Sequence of chain 5.A:
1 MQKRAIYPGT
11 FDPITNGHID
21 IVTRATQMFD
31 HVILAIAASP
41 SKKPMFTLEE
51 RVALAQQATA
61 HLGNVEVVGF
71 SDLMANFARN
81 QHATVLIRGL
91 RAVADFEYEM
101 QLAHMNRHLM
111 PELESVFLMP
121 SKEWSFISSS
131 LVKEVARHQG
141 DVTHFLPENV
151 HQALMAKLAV

Binding-site contacts:
Ligand atom C7 contacts residue GLU134 of chain 5.A at 3.8 Å.
Ligand atom C15 contacts residue VAL135 of chain 5.A at 3.7 Å (hydrophobic).
Ligand atom C4 contacts residue PHE70 of chain 10.A at 3.7 Å (hydrophobic).
Ligand atom C9 contacts residue HIS138 of chain 5.A at 3.5 Å.
Ligand atom C16 contacts residue LEU102 of chain 10.A at 3.7 Å (hydrophobic).
Ligand atom C10 contacts residue ASP72 of chain 10.A at 3.7 Å.
Ligand atom O1 contacts residue ARG88 of chain 10.A at 2.9 Å (salt-bridge).
Ligand atom C12 contacts residue GLU134 of chain 5.A at 3.8 Å.
Ligand atom C15 contacts residue MET105 of chain 10.A at 3.8 Å (hydrophobic).
Ligand atom C17 contacts residue MET74 of chain 10.A at 3.8 Å (hydrophobic).
Ligand atom C2 contacts residue MET74 of chain 10.A at 3.7 Å (hydrophobic).
Ligand atom C11 contacts residue ASP72 of chain 10.A at 3.9 Å.
Ligand atom C14 contacts residue LEU102 of chain 10.A at 3.7 Å (hydrophobic).
Ligand atom C2 contacts residue GLY9 of chain 10.A at 3.7 Å.
Ligand atom O2 contacts residue ASN106 of chain 10.A at 2.6 Å (h-bond).
Ligand atom O2 contacts residue LEU73 of chain 10.A at 3.7 Å.
Ligand atom C10 contacts residue HIS138 of chain 5.A at 3.7 Å.
Ligand atom C13 contacts residue GLU134 of chain 5.A at 3.7 Å.
Ligand atom N1 contacts residue LEU73 of chain 10.A at 3.4 Å.
Ligand atom N1 contacts residue MET74 of chain 10.A at 2.9 Å (h-bond).
Ligand atom O contacts residue TYR98 of chain 10.A at 3.9 Å.
Ligand atom C3 contacts residue GLY9 of chain 10.A at 3.7 Å.
Ligand atom O2 contacts residue ALA75 of chain 10.A at 3.1 Å (h-bond).
Ligand atom C4 contacts residue ALA37 of chain 10.A at 3.7 Å (hydrophobic).
Ligand atom C15 contacts residue LEU102 of chain 10.A at 3.4 Å (hydrophobic).
Ligand atom C6 contacts residue MET74 of chain 10.A at 3.6 Å (hydrophobic).
Ligand atom O2 contacts residue MET74 of chain 10.A at 3.2 Å.
Ligand atom C3 contacts residue PHE70 of chain 10.A at 3.8 Å (hydrophobic).
Ligand atom C18 contacts residue MET74 of chain 10.A at 3.8 Å (hydrophobic).
Ligand atom C1 contacts residue MET74 of chain 10.A at 3.5 Å (hydrophobic).
Ligand atom C18 contacts residue LEU73 of chain 10.A at 3.5 Å (hydrophobic).
Ligand atom C contacts residue ARG88 of chain 10.A at 3.8 Å.
Ligand atom C contacts residue MET74 of chain 10.A at 3.9 Å (hydrophobic).
Ligand atom C17 contacts residue LEU73 of chain 10.A at 3.8 Å (hydrophobic).
Ligand atom C16 contacts residue LEU109 of chain 10.A at 3.9 Å (hydrophobic).
Ligand atom C17 contacts residue ASN106 of chain 10.A at 3.3 Å.
Ligand atom C16 contacts residue MET105 of chain 10.A at 3.9 Å (hydrophobic).
Ligand atom N contacts residue GLU134 of chain 5.A at 2.8 Å (salt-bridge).
Ligand atom C16 contacts residue ASN106 of chain 10.A at 3.3 Å.
Ligand atom C13 contacts residue LEU73 of chain 10.A at 3.8 Å (hydrophobic).

This small molecule binds to this protein.
Small molecule (SMILES): O=C(O)c1cccc([C@H]2CCC[C@@H]2c2nc3cccc(O)c3[nH]2)c1

Sequence of chain 10.A:
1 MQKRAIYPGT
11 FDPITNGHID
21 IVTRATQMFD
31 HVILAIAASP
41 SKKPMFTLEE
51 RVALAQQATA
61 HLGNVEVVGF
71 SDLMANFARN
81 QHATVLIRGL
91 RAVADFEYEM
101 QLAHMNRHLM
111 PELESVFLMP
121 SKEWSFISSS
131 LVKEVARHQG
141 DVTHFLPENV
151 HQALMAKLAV